This protein binds this small molecule.
Small molecule (SMILES): Cc1cc(N)nc(C#CCN2CCN(C)CC2)c1

Sequence of chain 1.A:
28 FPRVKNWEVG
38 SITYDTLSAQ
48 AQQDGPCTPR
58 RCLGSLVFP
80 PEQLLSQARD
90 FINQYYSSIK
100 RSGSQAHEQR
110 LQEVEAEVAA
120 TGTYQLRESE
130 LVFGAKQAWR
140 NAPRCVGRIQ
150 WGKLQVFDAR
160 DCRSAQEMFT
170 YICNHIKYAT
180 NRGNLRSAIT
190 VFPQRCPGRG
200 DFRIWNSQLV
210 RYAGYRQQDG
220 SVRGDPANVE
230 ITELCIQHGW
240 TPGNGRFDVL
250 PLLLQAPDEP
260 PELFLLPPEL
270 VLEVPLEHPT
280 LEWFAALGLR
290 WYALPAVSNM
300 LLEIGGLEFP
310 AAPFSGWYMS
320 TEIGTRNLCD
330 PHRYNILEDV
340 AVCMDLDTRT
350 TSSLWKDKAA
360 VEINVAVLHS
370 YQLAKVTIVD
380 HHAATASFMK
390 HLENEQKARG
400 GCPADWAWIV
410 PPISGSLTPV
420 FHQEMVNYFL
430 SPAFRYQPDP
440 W

Binding-site contacts:
Ligand atom N01 contacts residue HEM1 of chain 1.E at 3.7 Å.
Ligand atom C03 contacts residue TRP316 of chain 1.A at 3.9 Å (hydrophobic).
Ligand atom C06 contacts residue HEM1 of chain 1.E at 4.0 Å.
Ligand atom C03 contacts residue PRO294 of chain 1.A at 3.8 Å (hydrophobic).
Ligand atom N02 contacts residue TYR317 of chain 1.A at 3.6 Å.
Ligand atom C05 contacts residue VAL296 of chain 1.A at 3.8 Å (hydrophobic).
Ligand atom C13 contacts residue GLN207 of chain 1.A at 3.7 Å.
Ligand atom C10 contacts residue HEM1 of chain 1.E at 3.0 Å.
Ligand atom N02 contacts residue MET318 of chain 1.A at 3.9 Å.
Ligand atom C02 contacts residue GLU321 of chain 1.A at 3.5 Å.
Ligand atom C07 contacts residue HEM1 of chain 1.E at 3.4 Å.
Ligand atom C06 contacts residue GLU321 of chain 1.A at 3.5 Å.
Ligand atom C17 contacts residue SER206 of chain 1.A at 3.1 Å.
Ligand atom N02 contacts residue GLU321 of chain 1.A at 2.6 Å (salt-bridge).
Ligand atom C12 contacts residue HEM1 of chain 1.E at 3.6 Å.
Ligand atom C09 contacts residue GLU321 of chain 1.A at 3.9 Å.
Ligand atom C17 contacts residue GLN207 of chain 1.A at 3.5 Å.
Ligand atom C12 contacts residue VAL296 of chain 1.A at 4.0 Å (hydrophobic).
Ligand atom C08 contacts residue GLU321 of chain 1.A at 3.5 Å.
Ligand atom C15 contacts residue GLN207 of chain 1.A at 3.2 Å.
Ligand atom C07 contacts residue PRO294 of chain 1.A at 4.0 Å (hydrophobic).
Ligand atom C09 contacts residue HEM1 of chain 1.E at 3.5 Å.
Ligand atom N02 contacts residue TRP316 of chain 1.A at 2.8 Å (h-bond).
Ligand atom N01 contacts residue GLU321 of chain 1.A at 2.7 Å (salt-bridge).
Ligand atom C07 contacts residue PHE313 of chain 1.A at 3.7 Å (hydrophobic).
Ligand atom C17 contacts residue ARG210 of chain 1.A at 3.4 Å.
Ligand atom C02 contacts residue TRP316 of chain 1.A at 3.8 Å (hydrophobic).
Ligand atom C16 contacts residue HEM1 of chain 1.E at 3.9 Å.
Ligand atom C03 contacts residue HEM1 of chain 1.E at 3.2 Å.
Ligand atom N02 contacts residue HEM1 of chain 1.E at 3.3 Å.
Ligand atom N02 contacts residue PRO294 of chain 1.A at 4.0 Å.
Ligand atom N14 contacts residue GLN207 of chain 1.A at 3.7 Å.
Ligand atom C07 contacts residue GLY315 of chain 1.A at 3.8 Å.
Ligand atom C08 contacts residue VAL296 of chain 1.A at 4.0 Å (hydrophobic).
Ligand atom C08 contacts residue HEM1 of chain 1.E at 3.8 Å.
Ligand atom C09 contacts residue VAL296 of chain 1.A at 4.0 Å (hydrophobic).
Ligand atom C02 contacts residue HEM1 of chain 1.E at 3.6 Å.
Ligand atom C04 contacts residue HEM1 of chain 1.E at 3.7 Å.
Ligand atom C02 contacts residue PRO294 of chain 1.A at 3.9 Å (hydrophobic).
Ligand atom N11 contacts residue GLN207 of chain 1.A at 4.0 Å.